Sequence of chain 41.F:
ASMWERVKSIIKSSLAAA

Binding-site contacts:
Ligand atom C2 contacts residue GLN61 of chain 41.C at 3.9 Å.
Ligand atom C6 contacts residue U2 of chain 46.G at 3.4 Å.
Ligand atom C4 contacts residue A4 of chain 46.G at 3.2 Å.
Ligand atom OP2 contacts residue LYS8 of chain 41.F at 3.8 Å.
Ligand atom C6 contacts residue U5 of chain 46.G at 3.6 Å.
Ligand atom OP1 contacts residue LEU56 of chain 41.C at 2.8 Å.
Ligand atom O4 contacts residue U1 of chain 46.G at 2.8 Å (h-bond).
Ligand atom C5 contacts residue A4 of chain 46.G at 2.8 Å.
Ligand atom C4 contacts residue U5 of chain 46.G at 3.7 Å.
Ligand atom C5 contacts residue U5 of chain 46.G at 3.9 Å.
Ligand atom N3 contacts residue C6 of chain 46.G at 3.2 Å (h-bond).
Ligand atom C2 contacts residue U2 of chain 46.G at 3.6 Å.
Ligand atom OP1 contacts residue PHE76 of chain 41.C at 3.7 Å.
Ligand atom O2 contacts residue C6 of chain 46.G at 2.9 Å (h-bond).
Ligand atom N3 contacts residue A4 of chain 46.G at 3.8 Å.
Ligand atom O2 contacts residue U2 of chain 46.G at 3.6 Å.
Ligand atom OP1 contacts residue LYS68 of chain 41.C at 3.2 Å (salt-bridge).
Ligand atom C2 contacts residue U3 of chain 46.G at 3.8 Å.
Ligand atom O2 contacts residue U1 of chain 46.G at 2.9 Å (h-bond).
Ligand atom N1 contacts residue U3 of chain 46.G at 3.8 Å.
Ligand atom O2' contacts residue LEU64 of chain 41.C at 3.9 Å.
Ligand atom OP1 contacts residue LYS12 of chain 41.F at 3.9 Å.
Ligand atom C2 contacts residue C6 of chain 46.G at 3.4 Å.
Ligand atom O4 contacts residue U5 of chain 46.G at 2.8 Å (h-bond).
Ligand atom O4 contacts residue A4 of chain 46.G at 2.6 Å (h-bond).
Ligand atom C4 contacts residue U1 of chain 46.G at 3.7 Å.
Ligand atom N3 contacts residue U5 of chain 46.G at 3.6 Å.
Ligand atom N1 contacts residue U5 of chain 46.G at 3.7 Å.
Ligand atom C6 contacts residue A4 of chain 46.G at 3.7 Å.
Ligand atom C2 contacts residue A4 of chain 46.G at 3.9 Å.
Ligand atom C2 contacts residue U1 of chain 46.G at 3.9 Å.
Ligand atom O2 contacts residue GLN61 of chain 41.C at 3.9 Å.
Ligand atom N6 contacts residue U2 of chain 46.G at 2.6 Å (h-bond).
Ligand atom OP1 contacts residue LYS8 of chain 41.F at 3.1 Å.
Ligand atom N1 contacts residue U2 of chain 46.G at 2.8 Å.
Ligand atom N3 contacts residue U2 of chain 46.G at 3.6 Å.
Ligand atom N3 contacts residue GLN61 of chain 41.C at 3.6 Å.
Ligand atom N3 contacts residue U1 of chain 46.G at 3.8 Å.
Ligand atom N3 contacts residue U1 of chain 46.G at 3.9 Å.
Ligand atom O2' contacts residue THR57 of chain 41.C at 3.2 Å.

Sequence of chain 46.C:
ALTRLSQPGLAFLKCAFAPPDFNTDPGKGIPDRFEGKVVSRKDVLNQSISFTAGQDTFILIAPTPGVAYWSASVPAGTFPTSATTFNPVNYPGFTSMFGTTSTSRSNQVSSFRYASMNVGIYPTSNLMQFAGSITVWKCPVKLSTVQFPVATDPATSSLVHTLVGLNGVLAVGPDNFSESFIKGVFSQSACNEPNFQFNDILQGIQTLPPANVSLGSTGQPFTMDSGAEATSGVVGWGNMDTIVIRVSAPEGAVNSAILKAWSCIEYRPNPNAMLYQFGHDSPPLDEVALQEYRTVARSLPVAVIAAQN

Sequence of chain 41.C:
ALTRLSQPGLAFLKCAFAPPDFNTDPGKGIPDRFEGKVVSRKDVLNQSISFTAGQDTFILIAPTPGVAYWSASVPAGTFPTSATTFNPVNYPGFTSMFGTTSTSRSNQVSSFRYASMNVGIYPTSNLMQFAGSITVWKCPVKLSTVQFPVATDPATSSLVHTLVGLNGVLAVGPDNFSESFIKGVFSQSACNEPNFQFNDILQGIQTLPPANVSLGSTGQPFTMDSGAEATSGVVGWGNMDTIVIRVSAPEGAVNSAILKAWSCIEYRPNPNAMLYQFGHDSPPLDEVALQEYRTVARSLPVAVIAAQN

This protein binds this small molecule.
Small molecule (SMILES): Nc1ccn([C@@H]2O[C@H](CO[P](=O)(O)O[C@H]3[C@@H](O)[C@H](n4ccc(=O)[nH]c4=O)O[C@@H]3CO[P](=O)(O)O[C@H]3[C@@H](O)[C@H](n4cnc5c(N)ncnc54)O[C@@H]3CO)[C@@H](O[P](=O)(O)OC[C@H]3O[C@@H](n4ccc(=O)[nH]c4=O)[C@H](O)[C@@H]3O)[C@H]2O)c(=O)n1.O=c1ccn([C@@H]2O[C@H](CO[P](=O)(O)O[C@H]3[C@@H](O)[C@H](n4ccc(=O)[nH]c4=O)O[C@@H]3CO[P](=O)(O)O[C@H]3[C@@H](O)[C@H](n4ccc(=O)[nH]c4=O)O[C@@H]3CO)[C@@H](O)[C@H]2O)c(=O)[nH]1